Sequence of chain 1.A:
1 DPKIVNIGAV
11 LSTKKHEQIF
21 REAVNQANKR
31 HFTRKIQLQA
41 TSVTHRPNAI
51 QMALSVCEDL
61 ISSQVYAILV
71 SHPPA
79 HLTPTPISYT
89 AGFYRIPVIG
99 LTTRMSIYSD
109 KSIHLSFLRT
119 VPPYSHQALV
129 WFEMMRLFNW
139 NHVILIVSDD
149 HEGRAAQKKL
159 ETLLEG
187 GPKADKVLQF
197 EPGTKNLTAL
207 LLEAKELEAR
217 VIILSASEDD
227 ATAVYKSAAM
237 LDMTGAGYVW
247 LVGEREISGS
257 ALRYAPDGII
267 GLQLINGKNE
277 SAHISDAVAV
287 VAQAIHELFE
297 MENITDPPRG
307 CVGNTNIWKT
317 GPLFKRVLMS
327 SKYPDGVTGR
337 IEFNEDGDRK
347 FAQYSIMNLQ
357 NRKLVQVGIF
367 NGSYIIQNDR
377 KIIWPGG

Binding-site contacts:
Ligand atom O6 contacts residue SER277 of chain 1.A at 3.6 Å (h-bond).
Ligand atom O7 contacts residue ASN275 of chain 1.A at 3.8 Å.
Ligand atom C6 contacts residue ALA278 of chain 1.A at 4.2 Å (hydrophobic).
Ligand atom C7 contacts residue ASN275 of chain 1.A at 3.5 Å.
Ligand atom O5 contacts residue ASN275 of chain 1.A at 2.4 Å (h-bond).
Ligand atom C2 contacts residue ASN275 of chain 1.A at 2.5 Å.
Ligand atom C1 contacts residue ASN275 of chain 1.A at 1.4 Å.
Ligand atom C3 contacts residue ASN275 of chain 1.A at 3.8 Å.
Ligand atom C1 contacts residue ALA278 of chain 1.A at 4.2 Å (hydrophobic).
Ligand atom C4 contacts residue ASN275 of chain 1.A at 4.2 Å.
Ligand atom C6 contacts residue VAL333 of chain 1.A at 4.1 Å (hydrophobic).
Ligand atom O5 contacts residue ALA278 of chain 1.A at 3.4 Å.
Ligand atom C5 contacts residue ASN275 of chain 1.A at 3.6 Å.
Ligand atom C5 contacts residue SER277 of chain 1.A at 4.3 Å.
Ligand atom C5 contacts residue ALA278 of chain 1.A at 4.4 Å (hydrophobic).
Ligand atom O6 contacts residue ALA278 of chain 1.A at 3.7 Å.
Ligand atom N2 contacts residue ASN275 of chain 1.A at 2.9 Å (h-bond).

This protein binds this small molecule.
Small molecule (SMILES): CC(=O)N[C@@H]1[C@@H](O)[C@H](O)[C@@H](CO)O[C@H]1O